Sequence of chain 1.A:
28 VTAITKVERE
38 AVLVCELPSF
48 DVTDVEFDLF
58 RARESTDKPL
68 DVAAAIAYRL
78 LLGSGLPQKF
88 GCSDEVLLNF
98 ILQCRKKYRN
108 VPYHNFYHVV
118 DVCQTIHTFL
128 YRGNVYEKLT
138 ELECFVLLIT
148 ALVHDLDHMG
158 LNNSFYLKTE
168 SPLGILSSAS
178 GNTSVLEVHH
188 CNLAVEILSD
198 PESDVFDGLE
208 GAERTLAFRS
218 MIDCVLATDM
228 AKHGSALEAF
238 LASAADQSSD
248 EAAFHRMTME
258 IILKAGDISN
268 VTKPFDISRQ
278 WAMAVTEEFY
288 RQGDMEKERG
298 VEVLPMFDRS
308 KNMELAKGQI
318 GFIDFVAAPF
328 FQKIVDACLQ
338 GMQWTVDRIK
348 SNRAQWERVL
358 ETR

A small-molecule ligand and the protein it binds are described below.
Small molecule (SMILES): COc1ccc(C2=NN(C3CCN(c4nc(N)nc5ccccc45)CC3)C(=O)[C@@H]3CC=CC[C@H]23)cc1OC

Binding-site contacts:
Ligand atom O1 contacts residue GLN316 of chain 1.A at 3.2 Å (h-bond).
Ligand atom N4 contacts residue VAL323 of chain 1.A at 3.6 Å.
Ligand atom C24 contacts residue ASP264 of chain 1.A at 3.6 Å.
Ligand atom C3 contacts residue ASN267 of chain 1.A at 3.5 Å.
Ligand atom C11 contacts residue VAL323 of chain 1.A at 3.7 Å (hydrophobic).
Ligand atom C20 contacts residue MET227 of chain 1.A at 4.0 Å (hydrophobic).
Ligand atom C23 contacts residue MET227 of chain 1.A at 3.9 Å (hydrophobic).
Ligand atom C10 contacts residue VAL323 of chain 1.A at 4.0 Å (hydrophobic).
Ligand atom O2 contacts residue MET227 of chain 1.A at 3.3 Å.
Ligand atom C15 contacts residue MET303 of chain 1.A at 3.4 Å (hydrophobic).
Ligand atom C3 contacts residue VAL282 of chain 1.A at 3.6 Å (hydrophobic).
Ligand atom C23 contacts residue ASP264 of chain 1.A at 3.7 Å.
Ligand atom C29 contacts residue MET303 of chain 1.A at 3.4 Å (hydrophobic).
Ligand atom C1 contacts residue TRP278 of chain 1.A at 3.8 Å (hydrophobic).
Ligand atom C13 contacts residue GLY318 of chain 1.A at 3.9 Å.
Ligand atom C4 contacts residue VAL282 of chain 1.A at 3.8 Å (hydrophobic).
Ligand atom C9 contacts residue VAL323 of chain 1.A at 4.1 Å (hydrophobic).
Ligand atom N5 contacts residue VAL323 of chain 1.A at 4.0 Å.
Ligand atom O3 contacts residue GLN316 of chain 1.A at 3.1 Å (h-bond).
Ligand atom C24 contacts residue MET227 of chain 1.A at 3.7 Å (hydrophobic).
Ligand atom C14 contacts residue PHE319 of chain 1.A at 3.8 Å (hydrophobic).
Ligand atom O1 contacts residue VAL282 of chain 1.A at 3.8 Å.
Ligand atom N1 contacts residue PHE286 of chain 1.A at 4.1 Å.
Ligand atom C1 contacts residue ASN267 of chain 1.A at 3.5 Å.
Ligand atom C3 contacts residue TYR110 of chain 1.A at 3.8 Å (hydrophobic).
Ligand atom C28 contacts residue PHE319 of chain 1.A at 4.1 Å (hydrophobic).
Ligand atom C29 contacts residue PHE319 of chain 1.A at 3.7 Å (hydrophobic).
Ligand atom C1 contacts residue ALA279 of chain 1.A at 3.6 Å (hydrophobic).
Ligand atom C25 contacts residue ILE265 of chain 1.A at 3.9 Å (hydrophobic).
Ligand atom C27 contacts residue PHE319 of chain 1.A at 3.6 Å (hydrophobic).
Ligand atom C16 contacts residue MET303 of chain 1.A at 3.6 Å (hydrophobic).
Ligand atom C1 contacts residue VAL282 of chain 1.A at 4.0 Å (hydrophobic).
Ligand atom O3 contacts residue PHE319 of chain 1.A at 3.7 Å.
Ligand atom C22 contacts residue HIS111 of chain 1.A at 4.0 Å.
Ligand atom C2 contacts residue VAL282 of chain 1.A at 3.8 Å (hydrophobic).
Ligand atom C4 contacts residue TYR110 of chain 1.A at 3.9 Å (hydrophobic).
Ligand atom C29 contacts residue GLN316 of chain 1.A at 3.7 Å.
Ligand atom N6 contacts residue PHE322 of chain 1.A at 3.9 Å.
Ligand atom C1 contacts residue GLN316 of chain 1.A at 4.0 Å.
Ligand atom C14 contacts residue GLY318 of chain 1.A at 3.9 Å.